Binding-site contacts:
Ligand atom C7 contacts residue SER161 of chain 1.A at 3.7 Å.
Ligand atom O5 contacts residue PHE162 of chain 1.A at 3.9 Å.
Ligand atom C1 contacts residue LYS336 of chain 1.A at 3.7 Å.
Ligand atom O4 contacts residue ASP160 of chain 1.A at 2.5 Å (salt-bridge).
Ligand atom O5 contacts residue TRP183 of chain 1.A at 4.0 Å.
Ligand atom O3 contacts residue LEU159 of chain 1.A at 3.7 Å.
Ligand atom O6 contacts residue PRO337 of chain 1.A at 3.9 Å.
Ligand atom O4 contacts residue PHE332 of chain 1.A at 3.9 Å.
Ligand atom C2 contacts residue LYS336 of chain 1.A at 3.6 Å.
Ligand atom C5 contacts residue LYS336 of chain 1.A at 3.9 Å.
Ligand atom O1 contacts residue TRP183 of chain 1.A at 3.9 Å.
Ligand atom O2 contacts residue PHE162 of chain 1.A at 3.8 Å.
Ligand atom O3 contacts residue ASP160 of chain 1.A at 3.6 Å.
Ligand atom C6 contacts residue TRP183 of chain 1.A at 3.5 Å (hydrophobic).
Ligand atom C5 contacts residue PHE76 of chain 1.A at 3.5 Å (hydrophobic).
Ligand atom C4 contacts residue SER161 of chain 1.A at 4.0 Å.
Ligand atom O3 contacts residue PHE332 of chain 1.A at 4.0 Å.
Ligand atom C1 contacts residue PHE76 of chain 1.A at 3.5 Å (hydrophobic).
Ligand atom O5 contacts residue TRP183 of chain 1.A at 3.9 Å.
Ligand atom O3 contacts residue PHE162 of chain 1.A at 3.7 Å.
Ligand atom O5 contacts residue LYS336 of chain 1.A at 2.8 Å (salt-bridge).
Ligand atom O2 contacts residue LYS336 of chain 1.A at 3.4 Å (salt-bridge).
Ligand atom C5 contacts residue TRP183 of chain 1.A at 3.8 Å (hydrophobic).
Ligand atom C8 contacts residue GLU90 of chain 1.A at 3.8 Å.
Ligand atom C6 contacts residue PHE76 of chain 1.A at 3.6 Å (hydrophobic).
Ligand atom O4 contacts residue ILE135 of chain 1.A at 3.5 Å.
Ligand atom O3 contacts residue LYS336 of chain 1.A at 2.6 Å (salt-bridge).
Ligand atom C6 contacts residue LYS336 of chain 1.A at 3.7 Å.
Ligand atom C3 contacts residue SER161 of chain 1.A at 4.0 Å.
Ligand atom O3 contacts residue SER161 of chain 1.A at 2.9 Å (h-bond).
Ligand atom O6 contacts residue LYS336 of chain 1.A at 3.1 Å.
Ligand atom C6 contacts residue PRO337 of chain 1.A at 4.0 Å (hydrophobic).
Ligand atom O5 contacts residue PHE76 of chain 1.A at 3.3 Å.
Ligand atom C3 contacts residue LYS336 of chain 1.A at 3.6 Å.
Ligand atom C4 contacts residue ASP160 of chain 1.A at 3.3 Å.
Ligand atom C6 contacts residue ASP160 of chain 1.A at 4.1 Å.
Ligand atom O7 contacts residue SER161 of chain 1.A at 3.1 Å (h-bond).
Ligand atom C1 contacts residue TRP183 of chain 1.A at 4.1 Å (hydrophobic).
Ligand atom O6 contacts residue ASP160 of chain 1.A at 3.9 Å.
Ligand atom O6 contacts residue PHE162 of chain 1.A at 3.4 Å.

This small molecule binds to this protein.
Small molecule (SMILES): CC(=O)N[C@H]1[C@H](O[C@@H]2[C@@H](OC[C@H]3O[C@@H](O)[C@@H](O)[C@@H](O)[C@@H]3O)O[C@H](CS)[C@@H](O)[C@@H]2O)O[C@H](CO)[C@@H](O)[C@@H]1O

Sequence of chain 1.A:
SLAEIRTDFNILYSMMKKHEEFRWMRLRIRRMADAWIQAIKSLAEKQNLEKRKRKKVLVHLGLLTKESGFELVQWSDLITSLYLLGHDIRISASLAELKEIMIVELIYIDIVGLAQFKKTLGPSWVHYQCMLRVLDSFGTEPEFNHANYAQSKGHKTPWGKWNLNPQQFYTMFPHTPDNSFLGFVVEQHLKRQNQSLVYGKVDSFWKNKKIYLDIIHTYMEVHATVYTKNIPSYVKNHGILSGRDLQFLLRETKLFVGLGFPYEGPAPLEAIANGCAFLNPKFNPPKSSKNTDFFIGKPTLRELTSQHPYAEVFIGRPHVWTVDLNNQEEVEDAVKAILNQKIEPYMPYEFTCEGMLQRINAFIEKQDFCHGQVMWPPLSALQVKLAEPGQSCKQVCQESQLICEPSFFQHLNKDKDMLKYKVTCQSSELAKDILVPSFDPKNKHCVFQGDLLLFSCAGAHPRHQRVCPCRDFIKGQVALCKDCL